Binding-site contacts:
Ligand atom C5 contacts residue THR236 of chain 1.A at 3.8 Å.
Ligand atom C1 contacts residue THR108 of chain 1.A at 4.0 Å.
Ligand atom O5 contacts residue THR236 of chain 1.A at 4.0 Å.
Ligand atom C1 contacts residue THR236 of chain 1.A at 3.8 Å.
Ligand atom C3 contacts residue ASN234 of chain 1.A at 3.8 Å.
Ligand atom C2 contacts residue ASN234 of chain 1.A at 2.5 Å.
Ligand atom O7 contacts residue ASN234 of chain 1.A at 2.6 Å (h-bond).
Ligand atom C4 contacts residue ASN234 of chain 1.A at 4.2 Å.
Ligand atom O6 contacts residue THR109 of chain 1.A at 4.4 Å.
Ligand atom C1 contacts residue ASN234 of chain 1.A at 1.4 Å.
Ligand atom N2 contacts residue ASN234 of chain 1.A at 2.9 Å (h-bond).
Ligand atom C5 contacts residue ASN234 of chain 1.A at 3.6 Å.
Ligand atom O5 contacts residue ASN234 of chain 1.A at 2.3 Å (h-bond).
Ligand atom O5 contacts residue THR108 of chain 1.A at 3.9 Å.
Ligand atom C8 contacts residue ASN234 of chain 1.A at 4.0 Å.
Ligand atom C7 contacts residue ASN234 of chain 1.A at 3.0 Å.
Ligand atom O6 contacts residue THR108 of chain 1.A at 3.3 Å.

Sequence of chain 1.A:
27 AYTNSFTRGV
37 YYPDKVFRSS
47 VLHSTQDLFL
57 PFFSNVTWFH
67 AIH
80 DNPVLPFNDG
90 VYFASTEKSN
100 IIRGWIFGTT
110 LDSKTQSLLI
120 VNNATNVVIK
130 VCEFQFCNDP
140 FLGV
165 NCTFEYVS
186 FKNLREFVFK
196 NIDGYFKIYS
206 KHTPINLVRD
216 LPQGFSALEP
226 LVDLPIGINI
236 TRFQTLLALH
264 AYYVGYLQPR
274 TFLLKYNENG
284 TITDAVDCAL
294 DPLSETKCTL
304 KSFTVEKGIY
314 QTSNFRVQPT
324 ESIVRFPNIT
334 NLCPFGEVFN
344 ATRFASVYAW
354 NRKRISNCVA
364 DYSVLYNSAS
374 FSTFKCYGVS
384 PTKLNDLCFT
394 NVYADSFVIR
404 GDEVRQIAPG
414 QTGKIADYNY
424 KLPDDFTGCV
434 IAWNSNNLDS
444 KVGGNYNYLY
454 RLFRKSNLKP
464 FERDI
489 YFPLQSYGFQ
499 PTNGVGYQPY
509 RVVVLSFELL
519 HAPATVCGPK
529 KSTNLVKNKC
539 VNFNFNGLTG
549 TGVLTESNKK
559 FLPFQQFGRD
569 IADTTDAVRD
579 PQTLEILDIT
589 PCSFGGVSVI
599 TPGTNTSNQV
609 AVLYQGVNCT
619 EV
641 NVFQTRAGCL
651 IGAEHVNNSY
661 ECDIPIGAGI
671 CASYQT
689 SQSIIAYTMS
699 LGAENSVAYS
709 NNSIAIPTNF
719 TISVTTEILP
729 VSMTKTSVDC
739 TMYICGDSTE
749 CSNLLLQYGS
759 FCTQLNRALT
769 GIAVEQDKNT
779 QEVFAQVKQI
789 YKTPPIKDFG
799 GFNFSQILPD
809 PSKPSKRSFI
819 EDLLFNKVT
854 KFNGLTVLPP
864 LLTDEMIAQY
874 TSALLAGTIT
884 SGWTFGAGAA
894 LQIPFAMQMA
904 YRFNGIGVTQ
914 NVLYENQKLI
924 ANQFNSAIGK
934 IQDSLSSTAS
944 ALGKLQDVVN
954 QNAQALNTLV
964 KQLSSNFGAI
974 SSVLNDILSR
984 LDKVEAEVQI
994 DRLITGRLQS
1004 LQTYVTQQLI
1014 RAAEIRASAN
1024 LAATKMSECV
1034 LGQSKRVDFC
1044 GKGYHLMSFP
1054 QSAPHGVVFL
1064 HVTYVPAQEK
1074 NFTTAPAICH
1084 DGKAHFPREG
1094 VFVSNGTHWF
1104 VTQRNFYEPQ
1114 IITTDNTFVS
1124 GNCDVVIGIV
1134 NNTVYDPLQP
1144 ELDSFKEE

A protein and the small-molecule ligand that binds it are described below.
Small molecule (SMILES): CC(=O)N[C@H]1[C@H](O[C@H]2[C@H](O)[C@@H](NC(C)=O)CO[C@@H]2CO)O[C@H](CO)[C@@H](O)[C@@H]1O